Sequence of chain 1.B:
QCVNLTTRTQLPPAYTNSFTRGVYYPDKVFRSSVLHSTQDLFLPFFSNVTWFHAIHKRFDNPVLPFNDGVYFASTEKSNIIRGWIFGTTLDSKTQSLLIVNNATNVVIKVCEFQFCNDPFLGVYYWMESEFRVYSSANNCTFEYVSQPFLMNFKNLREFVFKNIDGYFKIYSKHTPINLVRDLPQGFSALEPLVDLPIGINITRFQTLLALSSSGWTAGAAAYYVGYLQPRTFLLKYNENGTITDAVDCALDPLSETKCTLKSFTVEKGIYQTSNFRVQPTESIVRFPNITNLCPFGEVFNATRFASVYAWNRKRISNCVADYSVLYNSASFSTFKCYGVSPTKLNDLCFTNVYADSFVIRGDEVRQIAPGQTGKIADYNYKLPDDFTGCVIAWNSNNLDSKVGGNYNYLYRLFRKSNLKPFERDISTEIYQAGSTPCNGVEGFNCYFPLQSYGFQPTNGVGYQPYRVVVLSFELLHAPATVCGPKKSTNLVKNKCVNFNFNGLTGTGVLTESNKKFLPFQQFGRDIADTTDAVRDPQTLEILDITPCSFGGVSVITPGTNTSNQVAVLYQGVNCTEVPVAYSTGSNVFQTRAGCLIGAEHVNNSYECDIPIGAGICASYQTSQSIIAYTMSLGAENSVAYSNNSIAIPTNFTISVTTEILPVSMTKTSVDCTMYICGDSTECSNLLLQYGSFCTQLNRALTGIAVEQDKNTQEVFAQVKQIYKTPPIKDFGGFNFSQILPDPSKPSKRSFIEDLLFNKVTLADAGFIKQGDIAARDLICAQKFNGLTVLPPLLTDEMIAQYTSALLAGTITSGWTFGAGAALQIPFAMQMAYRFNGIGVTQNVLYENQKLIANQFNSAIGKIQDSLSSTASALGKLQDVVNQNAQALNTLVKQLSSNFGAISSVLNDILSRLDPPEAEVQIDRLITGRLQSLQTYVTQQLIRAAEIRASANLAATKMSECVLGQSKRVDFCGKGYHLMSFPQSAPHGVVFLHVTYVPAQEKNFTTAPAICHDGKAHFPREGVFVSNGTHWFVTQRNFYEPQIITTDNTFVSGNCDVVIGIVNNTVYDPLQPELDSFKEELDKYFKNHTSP

Binding-site contacts:
Ligand atom C2 contacts residue ASN717 of chain 1.B at 2.5 Å.
Ligand atom C4 contacts residue LEU922 of chain 1.B at 4.3 Å (hydrophobic).
Ligand atom O6 contacts residue GLN926 of chain 1.B at 2.6 Å (h-bond).
Ligand atom C7 contacts residue LEU922 of chain 1.B at 4.0 Å (hydrophobic).
Ligand atom C5 contacts residue LEU922 of chain 1.B at 3.7 Å (hydrophobic).
Ligand atom C6 contacts residue LEU922 of chain 1.B at 4.4 Å (hydrophobic).
Ligand atom C7 contacts residue GLN1071 of chain 1.B at 3.8 Å.
Ligand atom C3 contacts residue LEU922 of chain 1.B at 4.4 Å (hydrophobic).
Ligand atom C1 contacts residue GLN1071 of chain 1.B at 4.2 Å.
Ligand atom C4 contacts residue ASN717 of chain 1.B at 4.2 Å.
Ligand atom C5 contacts residue GLN926 of chain 1.B at 4.3 Å.
Ligand atom O5 contacts residue GLN926 of chain 1.B at 4.5 Å.
Ligand atom O7 contacts residue GLN1071 of chain 1.B at 2.9 Å (h-bond).
Ligand atom C7 contacts residue ASN717 of chain 1.B at 3.4 Å.
Ligand atom N2 contacts residue GLN1071 of chain 1.B at 4.4 Å.
Ligand atom O6 contacts residue LEU922 of chain 1.B at 4.1 Å.
Ligand atom O7 contacts residue ASN717 of chain 1.B at 3.5 Å (h-bond).
Ligand atom C3 contacts residue ASN717 of chain 1.B at 3.8 Å.
Ligand atom O4 contacts residue LEU922 of chain 1.B at 4.0 Å.
Ligand atom C2 contacts residue GLN1071 of chain 1.B at 4.2 Å.
Ligand atom C8 contacts residue ASN717 of chain 1.B at 4.5 Å.
Ligand atom C1 contacts residue ASN717 of chain 1.B at 1.4 Å.
Ligand atom O7 contacts residue LEU922 of chain 1.B at 3.6 Å.
Ligand atom O5 contacts residue ASN717 of chain 1.B at 2.3 Å (h-bond).
Ligand atom C6 contacts residue GLN926 of chain 1.B at 3.9 Å.
Ligand atom N2 contacts residue ASN717 of chain 1.B at 2.9 Å (h-bond).
Ligand atom C5 contacts residue ASN717 of chain 1.B at 3.6 Å.
Ligand atom C8 contacts residue LEU922 of chain 1.B at 4.2 Å (hydrophobic).

This small molecule binds to this protein.
Small molecule (SMILES): CC(=O)N[C@H]1[C@H](O[C@H]2[C@H](O)[C@@H](NC(C)=O)CO[C@@H]2CO)O[C@H](CO)[C@@H](O)[C@@H]1O